The protein below binds the small molecule below.
Small molecule (SMILES): Oc1cc(Cl)ccc1Oc1ccc(Cl)cc1Cl

Binding-site contacts:
Ligand atom C3 contacts residue NAD1 of chain 1.E at 3.3 Å.
Ligand atom CL15 contacts residue ALA99 of chain 1.A at 3.2 Å.
Ligand atom CL14 contacts residue PRO194 of chain 1.A at 4.0 Å.
Ligand atom C3 contacts residue VAL203 of chain 1.A at 4.0 Å (hydrophobic).
Ligand atom C1 contacts residue TYR159 of chain 1.A at 3.4 Å (hydrophobic).
Ligand atom C11 contacts residue MET162 of chain 1.A at 3.6 Å (hydrophobic).
Ligand atom CL16 contacts residue ALA97 of chain 1.A at 3.6 Å.
Ligand atom C1 contacts residue NAD1 of chain 1.E at 3.5 Å.
Ligand atom CL16 contacts residue SER199 of chain 1.A at 3.2 Å.
Ligand atom C4 contacts residue NAD1 of chain 1.E at 3.5 Å.
Ligand atom C6 contacts residue TYR159 of chain 1.A at 3.4 Å (hydrophobic).
Ligand atom C12 contacts residue LEU104 of chain 1.A at 3.9 Å (hydrophobic).
Ligand atom C12 contacts residue MET162 of chain 1.A at 3.9 Å (hydrophobic).
Ligand atom O17 contacts residue TYR159 of chain 1.A at 2.5 Å (h-bond).
Ligand atom CL14 contacts residue TYR149 of chain 1.A at 3.5 Å.
Ligand atom C12 contacts residue SER199 of chain 1.A at 3.9 Å.
Ligand atom C10 contacts residue ALA97 of chain 1.A at 3.7 Å (hydrophobic).
Ligand atom C1 contacts residue TYR149 of chain 1.A at 4.0 Å (hydrophobic).
Ligand atom C5 contacts residue NAD1 of chain 1.E at 3.5 Å.
Ligand atom C6 contacts residue NAD1 of chain 1.E at 3.5 Å.
Ligand atom C10 contacts residue MET162 of chain 1.A at 3.9 Å (hydrophobic).
Ligand atom C13 contacts residue SER199 of chain 1.A at 3.8 Å.
Ligand atom CL15 contacts residue PHE98 of chain 1.A at 4.1 Å.
Ligand atom O17 contacts residue LYS166 of chain 1.A at 4.0 Å.
Ligand atom O17 contacts residue NAD1 of chain 1.E at 2.7 Å (h-bond).
Ligand atom C4 contacts residue SER199 of chain 1.A at 4.1 Å.
Ligand atom C10 contacts residue SER199 of chain 1.A at 3.6 Å.
Ligand atom O7 contacts residue SER199 of chain 1.A at 3.8 Å.
Ligand atom C9 contacts residue NAD1 of chain 1.E at 4.0 Å.
Ligand atom CL14 contacts residue PHE206 of chain 1.A at 3.9 Å.
Ligand atom C8 contacts residue SER199 of chain 1.A at 3.5 Å.
Ligand atom C8 contacts residue NAD1 of chain 1.E at 3.8 Å.
Ligand atom C9 contacts residue ALA97 of chain 1.A at 4.0 Å (hydrophobic).
Ligand atom O7 contacts residue NAD1 of chain 1.E at 3.2 Å (h-bond).
Ligand atom C9 contacts residue SER199 of chain 1.A at 3.2 Å.
Ligand atom CL14 contacts residue NAD1 of chain 1.E at 3.5 Å.
Ligand atom C2 contacts residue NAD1 of chain 1.E at 3.3 Å.
Ligand atom CL16 contacts residue NAD1 of chain 1.E at 3.4 Å.
Ligand atom C4 contacts residue ALA200 of chain 1.A at 3.9 Å (hydrophobic).
Ligand atom CL15 contacts residue LEU104 of chain 1.A at 3.7 Å.

Sequence of chain 1.A:
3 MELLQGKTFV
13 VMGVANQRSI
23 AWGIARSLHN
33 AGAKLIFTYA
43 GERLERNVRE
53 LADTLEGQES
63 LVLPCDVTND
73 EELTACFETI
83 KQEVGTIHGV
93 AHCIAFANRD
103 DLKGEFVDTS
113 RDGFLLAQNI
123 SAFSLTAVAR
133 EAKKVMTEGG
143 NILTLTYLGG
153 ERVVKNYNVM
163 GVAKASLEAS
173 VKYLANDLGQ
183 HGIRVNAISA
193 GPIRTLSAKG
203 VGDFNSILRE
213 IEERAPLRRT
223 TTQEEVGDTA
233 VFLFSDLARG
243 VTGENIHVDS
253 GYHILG